Binding-site contacts:
Ligand atom N2 contacts residue ASN325 of chain 2.C at 2.8 Å (h-bond).
Ligand atom C8 contacts residue ASN325 of chain 2.C at 3.4 Å.
Ligand atom O7 contacts residue ASN325 of chain 2.C at 4.3 Å.
Ligand atom C4 contacts residue ASN325 of chain 2.C at 4.1 Å.
Ligand atom C2 contacts residue ASN325 of chain 2.C at 2.4 Å.
Ligand atom C3 contacts residue ASN325 of chain 2.C at 3.7 Å.
Ligand atom C7 contacts residue ASN325 of chain 2.C at 3.3 Å.
Ligand atom O5 contacts residue ASN325 of chain 2.C at 2.3 Å (h-bond).
Ligand atom C5 contacts residue ASN325 of chain 2.C at 3.6 Å.
Ligand atom C1 contacts residue ASN325 of chain 2.C at 1.4 Å.

Sequence of chain 2.C:
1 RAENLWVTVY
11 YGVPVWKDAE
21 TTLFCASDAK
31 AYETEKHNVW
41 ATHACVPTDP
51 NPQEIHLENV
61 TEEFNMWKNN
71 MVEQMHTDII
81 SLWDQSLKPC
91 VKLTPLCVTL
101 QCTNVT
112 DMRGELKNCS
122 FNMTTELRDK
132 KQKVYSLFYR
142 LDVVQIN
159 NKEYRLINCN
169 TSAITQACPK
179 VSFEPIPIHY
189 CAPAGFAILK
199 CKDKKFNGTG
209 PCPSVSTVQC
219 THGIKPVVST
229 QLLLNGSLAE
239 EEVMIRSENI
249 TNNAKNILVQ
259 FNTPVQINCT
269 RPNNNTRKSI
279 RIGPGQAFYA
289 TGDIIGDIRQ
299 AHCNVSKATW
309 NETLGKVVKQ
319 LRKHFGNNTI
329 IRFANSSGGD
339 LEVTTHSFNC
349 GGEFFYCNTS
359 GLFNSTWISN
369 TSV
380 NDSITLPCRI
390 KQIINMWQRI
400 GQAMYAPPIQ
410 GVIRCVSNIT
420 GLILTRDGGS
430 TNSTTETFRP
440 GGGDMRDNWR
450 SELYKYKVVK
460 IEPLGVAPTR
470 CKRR

The protein below binds the small molecule below.
Small molecule (SMILES): CC(=O)N[C@@H]1[C@@H](O)[C@H](O)[C@@H](CO)O[C@H]1O